A small-molecule ligand and the protein it binds are described below.
Small molecule (SMILES): N[C@@H](CCC(=O)O)C(=O)O

Sequence of chain 1.B:
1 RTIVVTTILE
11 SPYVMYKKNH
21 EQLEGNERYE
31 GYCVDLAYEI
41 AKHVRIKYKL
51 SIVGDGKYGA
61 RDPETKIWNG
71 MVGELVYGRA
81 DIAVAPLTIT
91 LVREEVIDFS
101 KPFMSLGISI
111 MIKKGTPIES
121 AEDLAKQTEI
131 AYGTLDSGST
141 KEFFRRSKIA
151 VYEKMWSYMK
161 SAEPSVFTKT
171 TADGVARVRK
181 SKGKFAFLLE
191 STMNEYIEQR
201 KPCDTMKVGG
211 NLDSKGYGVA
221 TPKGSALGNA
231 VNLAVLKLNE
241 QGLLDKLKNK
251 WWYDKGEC

Binding-site contacts:
Ligand atom CB contacts residue LEU135 of chain 1.B at 3.8 Å (hydrophobic).
Ligand atom OE1 contacts residue GLU190 of chain 1.B at 3.7 Å.
Ligand atom OE2 contacts residue GLY138 of chain 1.B at 3.4 Å.
Ligand atom C contacts residue TYR58 of chain 1.B at 3.6 Å (hydrophobic).
Ligand atom CG contacts residue GLU190 of chain 1.B at 3.5 Å.
Ligand atom OXT contacts residue THR88 of chain 1.B at 2.7 Å (h-bond).
Ligand atom O contacts residue TYR58 of chain 1.B at 3.3 Å.
Ligand atom OE2 contacts residue SER139 of chain 1.B at 3.2 Å (h-bond).
Ligand atom O contacts residue ARG93 of chain 1.B at 2.6 Å (salt-bridge).
Ligand atom OE2 contacts residue LEU135 of chain 1.B at 4.0 Å.
Ligand atom OE1 contacts residue LEU189 of chain 1.B at 4.0 Å.
Ligand atom CD contacts residue GLU190 of chain 1.B at 3.8 Å.
Ligand atom C contacts residue SER139 of chain 1.B at 3.2 Å.
Ligand atom OXT contacts residue LEU87 of chain 1.B at 3.4 Å.
Ligand atom CA contacts residue THR88 of chain 1.B at 3.3 Å.
Ligand atom N contacts residue THR88 of chain 1.B at 2.8 Å (h-bond).
Ligand atom OXT contacts residue TYR58 of chain 1.B at 3.5 Å.
Ligand atom CG contacts residue LEU135 of chain 1.B at 3.5 Å (hydrophobic).
Ligand atom OXT contacts residue PRO86 of chain 1.B at 3.6 Å (h-bond).
Ligand atom CA contacts residue SER139 of chain 1.B at 3.2 Å.
Ligand atom OE1 contacts residue THR140 of chain 1.B at 2.6 Å (h-bond).
Ligand atom CB contacts residue GLU190 of chain 1.B at 3.9 Å.
Ligand atom CD contacts residue LEU135 of chain 1.B at 3.9 Å (hydrophobic).
Ligand atom OE2 contacts residue THR140 of chain 1.B at 3.1 Å (h-bond).
Ligand atom O contacts residue SER139 of chain 1.B at 2.7 Å (h-bond).
Ligand atom OXT contacts residue SER139 of chain 1.B at 3.9 Å.
Ligand atom O contacts residue GLY138 of chain 1.B at 3.2 Å.
Ligand atom CB contacts residue TYR58 of chain 1.B at 3.4 Å (hydrophobic).
Ligand atom N contacts residue SER139 of chain 1.B at 4.0 Å.
Ligand atom CD contacts residue THR140 of chain 1.B at 3.2 Å.
Ligand atom C contacts residue ARG93 of chain 1.B at 3.3 Å.
Ligand atom C contacts residue THR88 of chain 1.B at 3.6 Å.
Ligand atom N contacts residue TYR217 of chain 1.B at 3.5 Å.
Ligand atom OXT contacts residue ARG93 of chain 1.B at 2.6 Å (salt-bridge).
Ligand atom CA contacts residue GLU190 of chain 1.B at 3.2 Å.
Ligand atom N contacts residue GLU190 of chain 1.B at 2.6 Å (salt-bridge).
Ligand atom CA contacts residue TYR58 of chain 1.B at 4.0 Å (hydrophobic).
Ligand atom N contacts residue PRO86 of chain 1.B at 2.7 Å (h-bond).
Ligand atom N contacts residue TYR58 of chain 1.B at 4.1 Å.
Ligand atom CA contacts residue PRO86 of chain 1.B at 3.9 Å (hydrophobic).